A small-molecule ligand and the protein it binds are described below.
Small molecule (SMILES): CC(=O)N[C@H]1[C@H](O[C@H]2[C@H](O)[C@@H](NC(C)=O)CO[C@@H]2CO)O[C@H](CO)[C@@H](O[C@@H]2O[C@H](CO)[C@@H](O)[C@H](O)[C@@H]2O)[C@@H]1O

Sequence of chain 1.E:
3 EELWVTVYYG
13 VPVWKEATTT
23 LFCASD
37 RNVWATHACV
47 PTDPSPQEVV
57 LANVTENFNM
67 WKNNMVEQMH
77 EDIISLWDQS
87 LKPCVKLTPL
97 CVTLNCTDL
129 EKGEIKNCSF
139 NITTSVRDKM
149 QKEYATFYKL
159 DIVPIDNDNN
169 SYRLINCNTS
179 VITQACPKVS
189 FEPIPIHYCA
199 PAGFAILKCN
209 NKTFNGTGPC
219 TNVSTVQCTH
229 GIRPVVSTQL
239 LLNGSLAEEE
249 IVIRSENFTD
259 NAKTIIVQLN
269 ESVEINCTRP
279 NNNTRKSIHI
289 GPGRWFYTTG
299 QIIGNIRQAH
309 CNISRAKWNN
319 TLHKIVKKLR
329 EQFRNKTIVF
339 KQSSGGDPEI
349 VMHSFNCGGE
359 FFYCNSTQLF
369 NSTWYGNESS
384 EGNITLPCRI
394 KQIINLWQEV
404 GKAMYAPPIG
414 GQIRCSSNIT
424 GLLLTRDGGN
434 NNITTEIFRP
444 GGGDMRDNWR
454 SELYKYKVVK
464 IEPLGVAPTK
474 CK

Binding-site contacts:
Ligand atom C5 contacts residue ASN220 of chain 1.E at 3.8 Å.
Ligand atom O7 contacts residue NAG1 of chain 1.NB at 3.7 Å.
Ligand atom C8 contacts residue ASN220 of chain 1.E at 4.1 Å.
Ligand atom N2 contacts residue ASN220 of chain 1.E at 2.9 Å (h-bond).
Ligand atom O5 contacts residue ASN208 of chain 1.E at 3.6 Å.
Ligand atom O6 contacts residue VAL56 of chain 1.E at 3.7 Å.
Ligand atom C1 contacts residue ASN208 of chain 1.E at 4.2 Å.
Ligand atom C2 contacts residue ASN220 of chain 1.E at 2.6 Å.
Ligand atom C8 contacts residue GLU54 of chain 1.E at 3.5 Å.
Ligand atom O6 contacts residue SER222 of chain 1.E at 3.7 Å.
Ligand atom C8 contacts residue NAG1 of chain 1.NB at 4.3 Å.
Ligand atom N2 contacts residue GLU54 of chain 1.E at 4.2 Å.
Ligand atom C5 contacts residue VAL56 of chain 1.E at 4.1 Å (hydrophobic).
Ligand atom C6 contacts residue VAL56 of chain 1.E at 4.3 Å (hydrophobic).
Ligand atom C7 contacts residue NAG1 of chain 1.NB at 4.4 Å.
Ligand atom C8 contacts residue VAL56 of chain 1.E at 3.8 Å (hydrophobic).
Ligand atom O7 contacts residue VAL56 of chain 1.E at 3.9 Å.
Ligand atom O6 contacts residue ASN208 of chain 1.E at 3.5 Å (h-bond).
Ligand atom C6 contacts residue ASN208 of chain 1.E at 4.2 Å.
Ligand atom C3 contacts residue ASN220 of chain 1.E at 3.9 Å.
Ligand atom O7 contacts residue ASN208 of chain 1.E at 4.4 Å.
Ligand atom C4 contacts residue ASN220 of chain 1.E at 4.4 Å.
Ligand atom C7 contacts residue VAL56 of chain 1.E at 4.2 Å (hydrophobic).
Ligand atom C7 contacts residue ASN220 of chain 1.E at 3.4 Å.
Ligand atom O7 contacts residue ASN220 of chain 1.E at 3.5 Å (h-bond).
Ligand atom C1 contacts residue ASN220 of chain 1.E at 1.5 Å.
Ligand atom O5 contacts residue ASN220 of chain 1.E at 2.5 Å (h-bond).
Ligand atom C7 contacts residue GLU54 of chain 1.E at 4.4 Å.